The small molecule below binds the protein below.
Small molecule (SMILES): Nc1ncnc2[nH]cnc12

Sequence of chain 1.B:
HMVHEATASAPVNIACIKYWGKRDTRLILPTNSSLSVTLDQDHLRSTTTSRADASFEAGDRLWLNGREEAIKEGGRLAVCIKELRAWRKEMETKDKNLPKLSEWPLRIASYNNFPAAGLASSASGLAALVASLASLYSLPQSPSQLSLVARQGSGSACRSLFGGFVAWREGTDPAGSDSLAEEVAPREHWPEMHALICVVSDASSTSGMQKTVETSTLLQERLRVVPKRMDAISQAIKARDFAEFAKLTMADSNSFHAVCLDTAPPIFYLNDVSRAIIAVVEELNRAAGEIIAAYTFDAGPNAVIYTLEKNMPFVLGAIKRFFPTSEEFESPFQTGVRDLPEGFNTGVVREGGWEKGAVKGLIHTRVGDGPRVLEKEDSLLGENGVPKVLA

Binding-site contacts:
Ligand atom N9 contacts residue LEU134 of chain 1.B at 3.9 Å.
Ligand atom C5 contacts residue GLY133 of chain 1.B at 3.6 Å.
Ligand atom C8 contacts residue SER130 of chain 1.B at 3.9 Å.
Ligand atom C5 contacts residue SER129 of chain 1.B at 4.4 Å.
Ligand atom N7 contacts residue ASN119 of chain 1.B at 3.8 Å.
Ligand atom C6 contacts residue ASN119 of chain 1.B at 4.1 Å.
Ligand atom C6 contacts residue SER117 of chain 1.B at 3.5 Å.
Ligand atom N7 contacts residue SER130 of chain 1.B at 4.3 Å.
Ligand atom C4 contacts residue GLY133 of chain 1.B at 4.4 Å.
Ligand atom N7 contacts residue SER129 of chain 1.B at 3.5 Å (h-bond).
Ligand atom N7 contacts residue GLY133 of chain 1.B at 4.0 Å.
Ligand atom N7 contacts residue LEU71 of chain 1.B at 3.8 Å.
Ligand atom C5 contacts residue LEU71 of chain 1.B at 3.8 Å (hydrophobic).
Ligand atom C8 contacts residue SER129 of chain 1.B at 3.6 Å.
Ligand atom N6 contacts residue SER53 of chain 1.B at 4.1 Å.
Ligand atom C6 contacts residue LEU71 of chain 1.B at 3.7 Å (hydrophobic).
Ligand atom N6 contacts residue ASN119 of chain 1.B at 2.9 Å (h-bond).
Ligand atom C6 contacts residue GLY133 of chain 1.B at 3.3 Å.
Ligand atom N6 contacts residue SER117 of chain 1.B at 2.8 Å (h-bond).
Ligand atom N3 contacts residue LEU84 of chain 1.B at 3.8 Å.
Ligand atom C5 contacts residue ASN119 of chain 1.B at 4.5 Å.
Ligand atom N1 contacts residue LEU71 of chain 1.B at 4.3 Å.
Ligand atom C2 contacts residue GLY133 of chain 1.B at 4.1 Å.
Ligand atom C2 contacts residue LEU84 of chain 1.B at 4.2 Å (hydrophobic).
Ligand atom N1 contacts residue GLY133 of chain 1.B at 3.6 Å.
Ligand atom N6 contacts residue GLY133 of chain 1.B at 3.2 Å.
Ligand atom N9 contacts residue LEU71 of chain 1.B at 4.0 Å.
Ligand atom N6 contacts residue LEU71 of chain 1.B at 3.5 Å.
Ligand atom N9 contacts residue SER130 of chain 1.B at 4.3 Å.
Ligand atom N3 contacts residue LEU134 of chain 1.B at 3.9 Å.
Ligand atom N1 contacts residue SER117 of chain 1.B at 3.4 Å (h-bond).
Ligand atom C4 contacts residue LEU71 of chain 1.B at 3.9 Å (hydrophobic).
Ligand atom C8 contacts residue LEU71 of chain 1.B at 3.9 Å (hydrophobic).
Ligand atom C4 contacts residue LEU134 of chain 1.B at 3.9 Å (hydrophobic).